Binding-site contacts:
Ligand atom O6 contacts residue GLY348 of chain 1.E at 3.8 Å.
Ligand atom C2 contacts residue SER415 of chain 1.E at 3.8 Å.
Ligand atom C8 contacts residue VAL224 of chain 1.E at 3.7 Å (hydrophobic).
Ligand atom C4 contacts residue ASN232 of chain 1.E at 4.2 Å.
Ligand atom C8 contacts residue LEU231 of chain 1.E at 3.6 Å (hydrophobic).
Ligand atom C5 contacts residue GLU181 of chain 1.E at 4.3 Å.
Ligand atom O7 contacts residue ARG412 of chain 1.E at 3.6 Å (salt-bridge).
Ligand atom C5 contacts residue VAL414 of chain 1.E at 3.6 Å (hydrophobic).
Ligand atom O6 contacts residue SER179 of chain 1.E at 3.5 Å (h-bond).
Ligand atom C1 contacts residue VAL414 of chain 1.E at 4.2 Å (hydrophobic).
Ligand atom O7 contacts residue CYS413 of chain 1.E at 4.0 Å.
Ligand atom O7 contacts residue VAL224 of chain 1.E at 3.9 Å.
Ligand atom C1 contacts residue ASN232 of chain 1.E at 1.5 Å.
Ligand atom C7 contacts residue VAL224 of chain 1.E at 4.3 Å (hydrophobic).
Ligand atom C7 contacts residue SER415 of chain 1.E at 4.0 Å.
Ligand atom O3 contacts residue CYS347 of chain 1.E at 3.6 Å (h-bond).
Ligand atom C3 contacts residue VAL414 of chain 1.E at 4.1 Å (hydrophobic).
Ligand atom O4 contacts residue VAL414 of chain 1.E at 4.2 Å.
Ligand atom C7 contacts residue VAL414 of chain 1.E at 4.2 Å (hydrophobic).
Ligand atom C2 contacts residue ASN232 of chain 1.E at 2.4 Å.
Ligand atom N2 contacts residue SER415 of chain 1.E at 3.0 Å (h-bond).
Ligand atom O3 contacts residue SER415 of chain 1.E at 4.3 Å.
Ligand atom N2 contacts residue ASN232 of chain 1.E at 2.9 Å (h-bond).
Ligand atom C5 contacts residue NAG1 of chain 1.DA at 3.9 Å.
Ligand atom O7 contacts residue PRO182 of chain 1.E at 3.4 Å.
Ligand atom O6 contacts residue GLN408 of chain 1.E at 3.7 Å.
Ligand atom C7 contacts residue ASN232 of chain 1.E at 3.6 Å.
Ligand atom C1 contacts residue SER415 of chain 1.E at 3.9 Å.
Ligand atom O5 contacts residue ASN232 of chain 1.E at 2.4 Å (h-bond).
Ligand atom C1 contacts residue NAG1 of chain 1.DA at 3.6 Å.
Ligand atom C3 contacts residue ASN232 of chain 1.E at 3.7 Å.
Ligand atom O7 contacts residue VAL414 of chain 1.E at 3.6 Å.
Ligand atom O7 contacts residue ASN232 of chain 1.E at 3.8 Å.
Ligand atom C4 contacts residue VAL414 of chain 1.E at 4.2 Å (hydrophobic).
Ligand atom C6 contacts residue NAG1 of chain 1.DA at 4.0 Å.
Ligand atom C5 contacts residue ASN232 of chain 1.E at 3.7 Å.
Ligand atom C8 contacts residue VAL414 of chain 1.E at 4.1 Å (hydrophobic).
Ligand atom C8 contacts residue SER415 of chain 1.E at 4.0 Å.
Ligand atom O5 contacts residue NAG1 of chain 1.DA at 3.2 Å.
Ligand atom C3 contacts residue SER415 of chain 1.E at 3.7 Å.

The small molecule below binds the protein below.
Small molecule (SMILES): CC(=O)N[C@H]1[C@H](O[C@H]2[C@H](O)[C@@H](NC(C)=O)CO[C@@H]2CO)O[C@H](CO)[C@@H](O[C@@H]2O[C@H](CO[C@H]3O[C@H](CO)[C@@H](O)[C@H](O)[C@@H]3O)[C@@H](O)[C@H](O[C@H]3O[C@H](CO)[C@@H](O)[C@H](O)[C@@H]3O[C@H]3O[C@H](CO)[C@@H](O)[C@H](O)[C@@H]3O)[C@@H]2O)[C@@H]1O

Sequence of chain 1.E:
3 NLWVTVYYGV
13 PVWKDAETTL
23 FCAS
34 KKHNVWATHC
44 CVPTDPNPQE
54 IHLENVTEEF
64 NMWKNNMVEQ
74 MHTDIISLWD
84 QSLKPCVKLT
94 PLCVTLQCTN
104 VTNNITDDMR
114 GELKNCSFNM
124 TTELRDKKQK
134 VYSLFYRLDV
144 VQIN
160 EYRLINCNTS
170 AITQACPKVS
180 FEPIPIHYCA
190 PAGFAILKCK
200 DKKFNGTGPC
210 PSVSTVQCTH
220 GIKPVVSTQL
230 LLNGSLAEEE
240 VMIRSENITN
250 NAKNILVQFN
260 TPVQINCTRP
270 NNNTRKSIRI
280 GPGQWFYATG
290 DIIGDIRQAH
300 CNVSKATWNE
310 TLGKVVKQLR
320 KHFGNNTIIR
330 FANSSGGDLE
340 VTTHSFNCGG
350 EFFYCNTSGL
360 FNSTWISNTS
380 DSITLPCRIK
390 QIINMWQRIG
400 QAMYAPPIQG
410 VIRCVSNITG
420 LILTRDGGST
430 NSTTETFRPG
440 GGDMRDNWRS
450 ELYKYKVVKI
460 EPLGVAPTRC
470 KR